The protein below binds the small molecule below.
Small molecule (SMILES): C[C@H](O)[C@H](N)[C@@H]1O[C@](O)(C(=O)O)C[C@H](O)[C@@H]1N

Sequence of chain 1.S:
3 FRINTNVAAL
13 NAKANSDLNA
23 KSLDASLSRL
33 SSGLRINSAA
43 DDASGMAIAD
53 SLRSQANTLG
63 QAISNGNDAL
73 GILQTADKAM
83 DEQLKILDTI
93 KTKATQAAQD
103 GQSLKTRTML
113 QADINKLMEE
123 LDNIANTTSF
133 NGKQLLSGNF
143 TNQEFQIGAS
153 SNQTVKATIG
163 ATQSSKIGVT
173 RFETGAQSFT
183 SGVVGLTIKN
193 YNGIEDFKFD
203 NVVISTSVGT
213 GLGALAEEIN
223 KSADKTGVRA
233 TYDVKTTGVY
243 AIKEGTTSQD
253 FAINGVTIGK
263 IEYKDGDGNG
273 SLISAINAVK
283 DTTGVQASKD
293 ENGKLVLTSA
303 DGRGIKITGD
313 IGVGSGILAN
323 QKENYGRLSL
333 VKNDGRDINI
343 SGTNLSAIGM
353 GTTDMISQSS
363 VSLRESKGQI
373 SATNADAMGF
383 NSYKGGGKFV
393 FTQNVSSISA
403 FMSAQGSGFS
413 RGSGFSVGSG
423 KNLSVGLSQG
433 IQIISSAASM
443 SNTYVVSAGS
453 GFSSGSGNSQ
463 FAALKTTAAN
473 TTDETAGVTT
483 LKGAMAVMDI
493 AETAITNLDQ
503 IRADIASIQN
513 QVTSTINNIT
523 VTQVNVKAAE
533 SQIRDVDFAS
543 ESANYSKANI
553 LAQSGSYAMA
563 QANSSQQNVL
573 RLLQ

Binding-site contacts:
Ligand atom O8 contacts residue SER343 of chain 1.S at 4.1 Å.
Ligand atom C3 contacts residue SER343 of chain 1.S at 2.8 Å.
Ligand atom C1 contacts residue SER343 of chain 1.S at 2.3 Å.
Ligand atom C1 contacts residue LYS191 of chain 1.S at 3.5 Å.
Ligand atom C5 contacts residue SER343 of chain 1.S at 3.8 Å.
Ligand atom C8 contacts residue SER343 of chain 1.S at 4.3 Å.
Ligand atom N5 contacts residue SER343 of chain 1.S at 4.5 Å.
Ligand atom C7 contacts residue SER343 of chain 1.S at 4.0 Å.
Ligand atom C6 contacts residue SER343 of chain 1.S at 2.8 Å.
Ligand atom O1A contacts residue THR189 of chain 1.S at 4.5 Å.
Ligand atom O1A contacts residue SER343 of chain 1.S at 2.7 Å (h-bond).
Ligand atom O1A contacts residue LYS191 of chain 1.S at 3.5 Å.
Ligand atom O6 contacts residue SER343 of chain 1.S at 2.0 Å (h-bond).
Ligand atom O6 contacts residue LYS191 of chain 1.S at 4.3 Å.
Ligand atom O1A contacts residue GLY344 of chain 1.S at 4.4 Å.
Ligand atom O8 contacts residue LYS191 of chain 1.S at 4.4 Å.
Ligand atom C2 contacts residue SER343 of chain 1.S at 1.5 Å.
Ligand atom N7 contacts residue SER343 of chain 1.S at 4.4 Å.
Ligand atom C3 contacts residue GLY344 of chain 1.S at 4.1 Å.
Ligand atom O1B contacts residue SER343 of chain 1.S at 3.3 Å (h-bond).
Ligand atom C2 contacts residue GLY344 of chain 1.S at 4.3 Å.
Ligand atom O1B contacts residue LYS191 of chain 1.S at 3.0 Å (salt-bridge).
Ligand atom C4 contacts residue SER343 of chain 1.S at 3.5 Å.